Binding-site contacts:
Ligand atom C2 contacts residue ARG81 of chain 1.A at 4.4 Å.
Ligand atom O3 contacts residue PHE52 of chain 1.A at 4.0 Å.
Ligand atom C3 contacts residue SER68 of chain 1.A at 4.3 Å.
Ligand atom N1 contacts residue ARG81 of chain 1.A at 4.0 Å.
Ligand atom C2 contacts residue TRP79 of chain 1.A at 4.1 Å (hydrophobic).
Ligand atom C4 contacts residue PHE52 of chain 1.A at 3.9 Å (hydrophobic).
Ligand atom N1 contacts residue SER68 of chain 1.A at 3.0 Å (h-bond).
Ligand atom C3 contacts residue TRP79 of chain 1.A at 3.8 Å (hydrophobic).
Ligand atom O1 contacts residue ASN134 of chain 1.A at 3.4 Å (h-bond).
Ligand atom O2 contacts residue THR54 of chain 1.A at 4.1 Å.
Ligand atom C1 contacts residue 7N836 of chain 1.A at 2.3 Å.
Ligand atom O2 contacts residue PHE52 of chain 1.A at 3.6 Å.
Ligand atom N1 contacts residue TRP79 of chain 1.A at 3.4 Å.
Ligand atom C5 contacts residue PHE52 of chain 1.A at 4.3 Å (hydrophobic).
Ligand atom C2 contacts residue 7N836 of chain 1.A at 3.6 Å.
Ligand atom O2 contacts residue TRP79 of chain 1.A at 3.5 Å.
Ligand atom O3 contacts residue LEU70 of chain 1.A at 3.8 Å.
Ligand atom O2 contacts residue ARG81 of chain 1.A at 2.9 Å (salt-bridge).
Ligand atom O2 contacts residue SER68 of chain 1.A at 2.2 Å (h-bond).
Ligand atom O3 contacts residue SER68 of chain 1.A at 3.0 Å.
Ligand atom O1 contacts residue 7N836 of chain 1.A at 1.5 Å.
Ligand atom C6 contacts residue 7N836 of chain 1.A at 1.4 Å.
Ligand atom N1 contacts residue PHE52 of chain 1.A at 3.5 Å.
Ligand atom O3 contacts residue TRP79 of chain 1.A at 3.6 Å.
Ligand atom C4 contacts residue LEU70 of chain 1.A at 4.5 Å (hydrophobic).
Ligand atom C4 contacts residue 7N836 of chain 1.A at 3.7 Å.
Ligand atom C3 contacts residue PHE52 of chain 1.A at 3.6 Å (hydrophobic).
Ligand atom C3 contacts residue 7N836 of chain 1.A at 4.1 Å.
Ligand atom C2 contacts residue PHE52 of chain 1.A at 3.7 Å (hydrophobic).
Ligand atom C5 contacts residue 7N836 of chain 1.A at 2.5 Å.
Ligand atom C1 contacts residue PHE52 of chain 1.A at 4.1 Å (hydrophobic).
Ligand atom C4 contacts residue TRP79 of chain 1.A at 4.4 Å (hydrophobic).
Ligand atom C6 contacts residue PHE52 of chain 1.A at 4.3 Å (hydrophobic).

This small molecule binds to this protein.
Small molecule (SMILES): O=[N+]([O-])c1cccc(O)c1

Sequence of chain 1.A:
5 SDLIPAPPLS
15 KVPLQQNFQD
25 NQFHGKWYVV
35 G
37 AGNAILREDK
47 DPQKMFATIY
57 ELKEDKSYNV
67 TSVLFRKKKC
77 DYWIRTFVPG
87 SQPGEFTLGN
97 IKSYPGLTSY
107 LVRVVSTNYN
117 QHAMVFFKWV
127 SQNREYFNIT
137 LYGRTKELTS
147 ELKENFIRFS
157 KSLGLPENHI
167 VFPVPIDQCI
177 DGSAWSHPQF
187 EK